Sequence of chain 1.C:
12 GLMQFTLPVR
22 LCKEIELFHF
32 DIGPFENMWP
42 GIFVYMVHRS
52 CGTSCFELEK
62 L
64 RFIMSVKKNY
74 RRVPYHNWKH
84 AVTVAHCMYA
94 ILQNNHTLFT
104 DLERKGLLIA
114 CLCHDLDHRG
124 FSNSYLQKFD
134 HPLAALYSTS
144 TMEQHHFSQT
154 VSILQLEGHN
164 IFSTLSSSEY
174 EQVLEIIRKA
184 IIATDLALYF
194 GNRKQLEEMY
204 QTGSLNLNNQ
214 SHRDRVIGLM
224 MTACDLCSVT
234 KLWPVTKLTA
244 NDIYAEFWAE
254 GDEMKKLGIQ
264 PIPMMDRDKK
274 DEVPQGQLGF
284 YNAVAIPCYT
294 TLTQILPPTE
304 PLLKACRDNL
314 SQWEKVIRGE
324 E

Binding-site contacts:
Ligand atom C17 contacts residue TYR247 of chain 1.C at 3.7 Å (hydrophobic).
Ligand atom C20 contacts residue ILE246 of chain 1.C at 3.5 Å (hydrophobic).
Ligand atom N12 contacts residue THR239 of chain 1.C at 3.8 Å.
Ligand atom C19 contacts residue ALA243 of chain 1.C at 3.6 Å (hydrophobic).
Ligand atom N12 contacts residue VAL232 of chain 1.C at 3.8 Å.
Ligand atom N10 contacts residue PHE283 of chain 1.C at 3.7 Å.
Ligand atom C16 contacts residue PHE283 of chain 1.C at 3.9 Å (hydrophobic).
Ligand atom C1 contacts residue PHE283 of chain 1.C at 3.7 Å (hydrophobic).
Ligand atom N3 contacts residue PHE283 of chain 1.C at 3.5 Å.
Ligand atom C9 contacts residue GLN280 of chain 1.C at 3.2 Å.
Ligand atom C14 contacts residue GLN280 of chain 1.C at 3.4 Å.
Ligand atom C19 contacts residue SER231 of chain 1.C at 3.6 Å.
Ligand atom N4 contacts residue GLN280 of chain 1.C at 3.3 Å (h-bond).
Ligand atom N3 contacts residue PHE250 of chain 1.C at 3.8 Å.
Ligand atom C16 contacts residue TYR247 of chain 1.C at 3.8 Å (hydrophobic).
Ligand atom C17 contacts residue GLY279 of chain 1.C at 3.4 Å.
Ligand atom N8 contacts residue PHE283 of chain 1.C at 3.2 Å.
Ligand atom C23 contacts residue LEU229 of chain 1.C at 3.6 Å (hydrophobic).
Ligand atom C16 contacts residue GLN280 of chain 1.C at 3.8 Å.
Ligand atom C7 contacts residue MET267 of chain 1.C at 3.2 Å (hydrophobic).
Ligand atom C21 contacts residue MET267 of chain 1.C at 3.3 Å (hydrophobic).
Ligand atom C13 contacts residue MET267 of chain 1.C at 3.4 Å (hydrophobic).
Ligand atom C18 contacts residue LEU229 of chain 1.C at 3.7 Å (hydrophobic).
Ligand atom C11 contacts residue ILE246 of chain 1.C at 3.9 Å (hydrophobic).
Ligand atom C21 contacts residue GLY279 of chain 1.C at 3.5 Å.
Ligand atom C13 contacts residue PHE283 of chain 1.C at 3.9 Å (hydrophobic).
Ligand atom C7 contacts residue PHE283 of chain 1.C at 3.4 Å (hydrophobic).
Ligand atom C16 contacts residue MET267 of chain 1.C at 3.1 Å (hydrophobic).
Ligand atom C24 contacts residue THR242 of chain 1.C at 3.6 Å.
Ligand atom C19 contacts residue THR242 of chain 1.C at 3.9 Å.
Ligand atom N3 contacts residue MET267 of chain 1.C at 3.9 Å.
Ligand atom C24 contacts residue ALA243 of chain 1.C at 3.9 Å (hydrophobic).
Ligand atom C2 contacts residue PHE283 of chain 1.C at 3.6 Å (hydrophobic).
Ligand atom N8 contacts residue MET267 of chain 1.C at 3.3 Å (h-bond).
Ligand atom C17 contacts residue MET267 of chain 1.C at 3.2 Å (hydrophobic).
Ligand atom C19 contacts residue THR239 of chain 1.C at 3.5 Å.
Ligand atom C17 contacts residue PHE283 of chain 1.C at 3.9 Å (hydrophobic).
Ligand atom C24 contacts residue SER231 of chain 1.C at 3.4 Å.
Ligand atom C14 contacts residue VAL232 of chain 1.C at 3.5 Å (hydrophobic).
Ligand atom N4 contacts residue PHE283 of chain 1.C at 3.9 Å.

The protein below binds the small molecule below.
Small molecule (SMILES): Cc1cccc(Nc2ncc(-c3cccnc3)c3cccnc23)n1